A protein and the small-molecule ligand that binds it are described below.
Small molecule (SMILES): CC(=O)N[C@@H]1[C@@H](O)[C@H](O)[C@@H](CO)O[C@H]1O

Binding-site contacts:
Ligand atom N2 contacts residue ARG204 of chain 1.B at 3.8 Å.
Ligand atom C7 contacts residue ASN227 of chain 1.B at 3.2 Å.
Ligand atom C5 contacts residue ASN227 of chain 1.B at 3.7 Å.
Ligand atom C8 contacts residue TYR226 of chain 1.B at 3.7 Å (hydrophobic).
Ligand atom C8 contacts residue ASN227 of chain 1.B at 3.6 Å.
Ligand atom C1 contacts residue ARG204 of chain 1.B at 3.9 Å.
Ligand atom O5 contacts residue ASN227 of chain 1.B at 2.4 Å (h-bond).
Ligand atom C3 contacts residue ASN227 of chain 1.B at 3.8 Å.
Ligand atom C3 contacts residue ARG204 of chain 1.B at 4.3 Å.
Ligand atom C2 contacts residue ARG204 of chain 1.B at 4.2 Å.
Ligand atom C1 contacts residue ASN227 of chain 1.B at 1.5 Å.
Ligand atom C8 contacts residue THR225 of chain 1.B at 3.0 Å.
Ligand atom N2 contacts residue ASN227 of chain 1.B at 2.9 Å (h-bond).
Ligand atom O7 contacts residue ASN227 of chain 1.B at 3.1 Å (h-bond).
Ligand atom C4 contacts residue ASN227 of chain 1.B at 4.3 Å.
Ligand atom C7 contacts residue THR225 of chain 1.B at 4.4 Å.
Ligand atom C2 contacts residue ASN227 of chain 1.B at 2.5 Å.

Sequence of chain 1.B:
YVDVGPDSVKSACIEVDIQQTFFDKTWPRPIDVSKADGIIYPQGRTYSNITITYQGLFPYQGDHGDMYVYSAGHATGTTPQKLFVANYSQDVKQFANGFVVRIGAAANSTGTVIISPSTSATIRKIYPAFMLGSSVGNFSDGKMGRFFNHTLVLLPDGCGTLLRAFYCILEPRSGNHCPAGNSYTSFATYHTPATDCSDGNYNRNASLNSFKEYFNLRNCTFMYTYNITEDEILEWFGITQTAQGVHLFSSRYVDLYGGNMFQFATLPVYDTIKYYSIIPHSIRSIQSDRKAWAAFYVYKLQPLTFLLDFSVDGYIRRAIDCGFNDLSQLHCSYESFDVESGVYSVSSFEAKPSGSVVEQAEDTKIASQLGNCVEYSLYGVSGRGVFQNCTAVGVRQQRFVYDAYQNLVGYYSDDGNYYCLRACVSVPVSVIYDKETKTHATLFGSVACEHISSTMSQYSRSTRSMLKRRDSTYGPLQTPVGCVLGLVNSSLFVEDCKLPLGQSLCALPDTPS